Binding-site contacts:
Ligand atom N3 contacts residue LEU137 of chain 1.A at 3.5 Å.
Ligand atom C11 contacts residue ALA87 of chain 1.A at 3.9 Å (hydrophobic).
Ligand atom C11 contacts residue LEU15 of chain 1.A at 3.8 Å (hydrophobic).
Ligand atom N4 contacts residue LEU86 of chain 1.A at 3.7 Å.
Ligand atom C10 contacts residue LEU137 of chain 1.A at 3.4 Å (hydrophobic).
Ligand atom C12 contacts residue ALA87 of chain 1.A at 3.4 Å (hydrophobic).
Ligand atom C15 contacts residue GLY90 of chain 1.A at 3.5 Å.
Ligand atom C12 contacts residue GLY90 of chain 1.A at 3.7 Å.
Ligand atom C7 contacts residue VAL23 of chain 1.A at 3.8 Å (hydrophobic).
Ligand atom N1 contacts residue VAL23 of chain 1.A at 3.9 Å.
Ligand atom N9 contacts residue LEU15 of chain 1.A at 3.9 Å.
Ligand atom N4 contacts residue ALA87 of chain 1.A at 3.1 Å (h-bond).
Ligand atom C7 contacts residue LEU137 of chain 1.A at 3.7 Å (hydrophobic).
Ligand atom C15 contacts residue LEU15 of chain 1.A at 3.8 Å (hydrophobic).
Ligand atom C13 contacts residue ALA87 of chain 1.A at 3.4 Å (hydrophobic).
Ligand atom C1 contacts residue ASN135 of chain 1.A at 3.7 Å.
Ligand atom C4 contacts residue VAL23 of chain 1.A at 3.8 Å (hydrophobic).
Ligand atom N4 contacts residue LEU137 of chain 1.A at 3.9 Å.
Ligand atom C9 contacts residue LEU137 of chain 1.A at 3.4 Å (hydrophobic).
Ligand atom C4 contacts residue GLY18 of chain 1.A at 3.4 Å.
Ligand atom N8 contacts residue LEU15 of chain 1.A at 3.8 Å.
Ligand atom C12 contacts residue LEU15 of chain 1.A at 3.9 Å (hydrophobic).
Ligand atom C3 contacts residue GLY18 of chain 1.A at 3.8 Å.
Ligand atom N5 contacts residue LEU86 of chain 1.A at 3.6 Å.
Ligand atom C1 contacts residue ALA147 of chain 1.A at 3.8 Å (hydrophobic).
Ligand atom N7 contacts residue GLY90 of chain 1.A at 3.7 Å.
Ligand atom C14 contacts residue ALA87 of chain 1.A at 3.2 Å (hydrophobic).
Ligand atom C10 contacts residue ALA36 of chain 1.A at 3.7 Å (hydrophobic).
Ligand atom C4 contacts residue GLU17 of chain 1.A at 3.5 Å.
Ligand atom C14 contacts residue LEU86 of chain 1.A at 3.9 Å (hydrophobic).
Ligand atom C19 contacts residue GLN13 of chain 1.A at 3.9 Å.
Ligand atom N3 contacts residue ALA36 of chain 1.A at 3.4 Å.
Ligand atom N3 contacts residue GLU85 of chain 1.A at 3.1 Å (salt-bridge).
Ligand atom N5 contacts residue ALA87 of chain 1.A at 3.0 Å (h-bond).
Ligand atom C5 contacts residue VAL23 of chain 1.A at 3.9 Å (hydrophobic).
Ligand atom C4 contacts residue GLY16 of chain 1.A at 3.9 Å.
Ligand atom C5 contacts residue GLY16 of chain 1.A at 3.9 Å.
Ligand atom C21 contacts residue LEU15 of chain 1.A at 3.2 Å (hydrophobic).
Ligand atom C1 contacts residue HIS134 of chain 1.A at 3.9 Å.
Ligand atom C3 contacts residue ASN135 of chain 1.A at 3.7 Å.

A small-molecule ligand and the protein it binds are described below.
Small molecule (SMILES): Cc1c(Nc2nc(N)c3c(C#N)c(N4CCC[C@H]4C)n(C)c3n2)cnn1[C@H]1CCOC1

Sequence of chain 1.A:
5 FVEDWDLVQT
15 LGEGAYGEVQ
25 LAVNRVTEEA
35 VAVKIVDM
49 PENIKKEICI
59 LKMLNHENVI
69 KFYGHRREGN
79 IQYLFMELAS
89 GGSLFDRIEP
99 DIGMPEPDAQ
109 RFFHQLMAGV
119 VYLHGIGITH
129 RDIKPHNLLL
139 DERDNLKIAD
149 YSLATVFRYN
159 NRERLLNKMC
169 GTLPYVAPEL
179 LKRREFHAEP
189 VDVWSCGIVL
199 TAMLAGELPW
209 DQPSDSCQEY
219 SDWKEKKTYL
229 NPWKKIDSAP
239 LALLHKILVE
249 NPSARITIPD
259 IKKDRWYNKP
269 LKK